Sequence of chain 2.A:
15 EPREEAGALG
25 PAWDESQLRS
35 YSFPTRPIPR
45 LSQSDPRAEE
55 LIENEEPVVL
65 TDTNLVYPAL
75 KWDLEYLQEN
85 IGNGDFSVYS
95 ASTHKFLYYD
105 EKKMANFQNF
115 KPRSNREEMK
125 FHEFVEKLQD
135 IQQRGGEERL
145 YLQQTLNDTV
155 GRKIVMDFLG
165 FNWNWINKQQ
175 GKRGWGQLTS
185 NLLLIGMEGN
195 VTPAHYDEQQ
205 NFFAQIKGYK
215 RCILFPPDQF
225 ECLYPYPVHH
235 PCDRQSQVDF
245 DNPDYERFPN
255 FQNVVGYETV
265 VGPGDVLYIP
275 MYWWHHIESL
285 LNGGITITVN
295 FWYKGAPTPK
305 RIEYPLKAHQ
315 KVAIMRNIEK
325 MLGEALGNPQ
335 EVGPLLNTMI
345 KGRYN

Binding-site contacts:
Ligand atom C3 contacts residue TYR145 of chain 2.A at 3.6 Å (hydrophobic).
Ligand atom O1 contacts residue ASN205 of chain 2.A at 2.6 Å (h-bond).
Ligand atom C5 contacts residue LEU188 of chain 2.A at 3.6 Å (hydrophobic).
Ligand atom C6 contacts residue LEU188 of chain 2.A at 3.9 Å (hydrophobic).
Ligand atom C7 contacts residue HIS279 of chain 2.A at 3.9 Å.
Ligand atom C5 contacts residue ASN294 of chain 2.A at 3.9 Å.
Ligand atom C2 contacts residue ILE281 of chain 2.A at 3.7 Å (hydrophobic).
Ligand atom O2 contacts residue HIS279 of chain 2.A at 2.7 Å (h-bond).
Ligand atom C5 contacts residue PHE207 of chain 2.A at 3.2 Å (hydrophobic).
Ligand atom C8 contacts residue FE21 of chain 2.B at 2.7 Å.
Ligand atom C8 contacts residue ASN294 of chain 2.A at 3.9 Å.
Ligand atom O1 contacts residue ASN294 of chain 2.A at 2.7 Å (h-bond).
Ligand atom O3 contacts residue TYR145 of chain 2.A at 2.7 Å (h-bond).
Ligand atom O3 contacts residue ILE281 of chain 2.A at 3.4 Å.
Ligand atom O7 contacts residue HIS199 of chain 2.A at 3.1 Å (h-bond).
Ligand atom C4 contacts residue PHE207 of chain 2.A at 3.9 Å (hydrophobic).
Ligand atom C6 contacts residue ASN294 of chain 2.A at 3.7 Å.
Ligand atom C3 contacts residue ILE281 of chain 2.A at 3.6 Å (hydrophobic).
Ligand atom C8 contacts residue TRP296 of chain 2.A at 3.6 Å (hydrophobic).
Ligand atom C1 contacts residue ILE281 of chain 2.A at 3.9 Å (hydrophobic).
Ligand atom O2 contacts residue FE21 of chain 2.B at 1.9 Å.
Ligand atom O2 contacts residue ASN205 of chain 2.A at 3.4 Å (h-bond).
Ligand atom O1 contacts residue TRP296 of chain 2.A at 3.3 Å.
Ligand atom C4 contacts residue ILE281 of chain 2.A at 3.9 Å (hydrophobic).
Ligand atom O2 contacts residue TRP296 of chain 2.A at 3.7 Å.
Ligand atom C8 contacts residue ASN205 of chain 2.A at 3.4 Å.
Ligand atom C4 contacts residue LEU188 of chain 2.A at 3.6 Å (hydrophobic).
Ligand atom O2 contacts residue ASP201 of chain 2.A at 2.5 Å (salt-bridge).
Ligand atom O1 contacts residue FE21 of chain 2.B at 3.9 Å.
Ligand atom C4 contacts residue TYR145 of chain 2.A at 3.5 Å (hydrophobic).
Ligand atom C6 contacts residue PHE207 of chain 2.A at 3.3 Å (hydrophobic).
Ligand atom C8 contacts residue ASP201 of chain 2.A at 3.7 Å.
Ligand atom C7 contacts residue FE21 of chain 2.B at 2.9 Å.
Ligand atom C3 contacts residue THR196 of chain 2.A at 3.8 Å.
Ligand atom O7 contacts residue HIS279 of chain 2.A at 3.5 Å (h-bond).
Ligand atom C2 contacts residue THR196 of chain 2.A at 4.0 Å.
Ligand atom O7 contacts residue FE21 of chain 2.B at 2.3 Å.
Ligand atom O3 contacts residue THR196 of chain 2.A at 2.8 Å (h-bond).
Ligand atom C8 contacts residue HIS279 of chain 2.A at 3.5 Å.
Ligand atom C4 contacts residue LYS214 of chain 2.A at 3.7 Å.

A small-molecule ligand and the protein it binds are described below.
Small molecule (SMILES): O=C(O)C(=O)c1cccc(O)c1